This small molecule binds to this protein.
Small molecule (SMILES): CN(C)CCCN1c2ccccc2CCc2ccccc21

Sequence of chain 1.A:
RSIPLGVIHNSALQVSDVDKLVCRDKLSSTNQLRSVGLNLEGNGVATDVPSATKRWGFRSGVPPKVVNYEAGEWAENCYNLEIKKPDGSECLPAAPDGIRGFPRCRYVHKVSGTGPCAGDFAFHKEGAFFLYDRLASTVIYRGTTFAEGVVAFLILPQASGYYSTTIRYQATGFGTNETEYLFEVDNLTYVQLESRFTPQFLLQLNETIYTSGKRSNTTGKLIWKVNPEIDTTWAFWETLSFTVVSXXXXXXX

Sequence of chain 1.B:
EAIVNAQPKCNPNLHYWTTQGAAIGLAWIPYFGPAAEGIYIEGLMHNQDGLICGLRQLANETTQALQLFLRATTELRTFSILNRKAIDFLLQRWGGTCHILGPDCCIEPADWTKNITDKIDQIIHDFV

Binding-site contacts:
Ligand atom C2 contacts residue IXX1 of chain 1.Q at 3.3 Å.
Ligand atom C9 contacts residue ILE11 of chain 1.A at 3.4 Å (hydrophobic).
Ligand atom C5 contacts residue MET47 of chain 1.B at 3.6 Å (hydrophobic).
Ligand atom C14 contacts residue MET47 of chain 1.B at 3.9 Å (hydrophobic).
Ligand atom C15 contacts residue IXX1 of chain 1.Q at 4.1 Å.
Ligand atom C12 contacts residue LEU157 of chain 1.A at 3.8 Å (hydrophobic).
Ligand atom C2 contacts residue LEU157 of chain 1.A at 4.2 Å (hydrophobic).
Ligand atom C9 contacts residue PRO160 of chain 1.A at 4.2 Å (hydrophobic).
Ligand atom C17 contacts residue MET47 of chain 1.B at 4.2 Å (hydrophobic).
Ligand atom C9 contacts residue LEU159 of chain 1.A at 4.1 Å (hydrophobic).
Ligand atom C5 contacts residue ILE54 of chain 1.B at 4.2 Å (hydrophobic).
Ligand atom C11 contacts residue LEU159 of chain 1.A at 4.2 Å (hydrophobic).
Ligand atom C13 contacts residue MET47 of chain 1.B at 3.6 Å (hydrophobic).
Ligand atom C4 contacts residue LEU57 of chain 1.B at 4.1 Å (hydrophobic).
Ligand atom C9 contacts residue ILE158 of chain 1.A at 3.7 Å (hydrophobic).
Ligand atom C1 contacts residue LEU159 of chain 1.A at 3.6 Å (hydrophobic).
Ligand atom C13 contacts residue LEU157 of chain 1.A at 4.2 Å (hydrophobic).
Ligand atom C4 contacts residue LEU14 of chain 1.B at 3.8 Å (hydrophobic).
Ligand atom C4 contacts residue MET47 of chain 1.B at 3.7 Å (hydrophobic).
Ligand atom C15 contacts residue MET47 of chain 1.B at 3.8 Å (hydrophobic).
Ligand atom C16 contacts residue MET47 of chain 1.B at 3.7 Å (hydrophobic).
Ligand atom C17 contacts residue IXX1 of chain 1.Q at 3.8 Å.
Ligand atom C8 contacts residue LEU16 of chain 1.A at 3.5 Å (hydrophobic).
Ligand atom C18 contacts residue MET47 of chain 1.B at 4.1 Å (hydrophobic).
Ligand atom C7 contacts residue LEU16 of chain 1.A at 3.6 Å (hydrophobic).
Ligand atom C8 contacts residue ILE11 of chain 1.A at 3.6 Å (hydrophobic).
Ligand atom N1 contacts residue MET47 of chain 1.B at 3.8 Å.
Ligand atom C10 contacts residue PRO160 of chain 1.A at 4.0 Å (hydrophobic).
Ligand atom C11 contacts residue LEU157 of chain 1.A at 4.0 Å (hydrophobic).
Ligand atom C11 contacts residue ILE11 of chain 1.A at 4.2 Å (hydrophobic).
Ligand atom C3 contacts residue VAL39 of chain 1.A at 3.9 Å (hydrophobic).
Ligand atom C6 contacts residue LEU53 of chain 1.B at 4.1 Å (hydrophobic).
Ligand atom C10 contacts residue ILE11 of chain 1.A at 3.6 Å (hydrophobic).
Ligand atom C8 contacts residue LEU157 of chain 1.A at 3.7 Å (hydrophobic).
Ligand atom C3 contacts residue IXX1 of chain 1.Q at 3.8 Å.
Ligand atom C7 contacts residue LEU157 of chain 1.A at 3.6 Å (hydrophobic).
Ligand atom C1 contacts residue LEU157 of chain 1.A at 4.1 Å (hydrophobic).
Ligand atom C10 contacts residue LEU159 of chain 1.A at 3.5 Å (hydrophobic).
Ligand atom C14 contacts residue LEU157 of chain 1.A at 4.1 Å (hydrophobic).
Ligand atom C16 contacts residue LEU53 of chain 1.B at 4.2 Å (hydrophobic).